Binding-site contacts:
Ligand atom O4 contacts residue THR82 of chain 1.O at 3.8 Å.
Ligand atom O5 contacts residue TRP67 of chain 1.O at 3.5 Å.
Ligand atom O3 contacts residue SER78 of chain 1.O at 3.2 Å (h-bond).
Ligand atom O2 contacts residue THR82 of chain 1.O at 2.7 Å (h-bond).
Ligand atom O4 contacts residue TRP67 of chain 1.O at 3.6 Å.
Ligand atom C4 contacts residue TRP33 of chain 1.O at 3.8 Å (hydrophobic).
Ligand atom C6 contacts residue TRP67 of chain 1.O at 3.5 Å (hydrophobic).
Ligand atom C2 contacts residue TRP67 of chain 1.O at 3.8 Å (hydrophobic).
Ligand atom O3 contacts residue TRP33 of chain 1.O at 3.8 Å.
Ligand atom C5 contacts residue LEU80 of chain 1.O at 4.0 Å (hydrophobic).
Ligand atom C2 contacts residue THR82 of chain 1.O at 3.5 Å.
Ligand atom C6 contacts residue SER27 of chain 1.O at 3.6 Å.
Ligand atom O2 contacts residue LYS60 of chain 1.O at 3.7 Å.
Ligand atom C5 contacts residue TRP67 of chain 1.O at 3.8 Å (hydrophobic).
Ligand atom O6 contacts residue THR35 of chain 1.O at 3.7 Å.
Ligand atom O3 contacts residue TRP67 of chain 1.O at 3.7 Å.
Ligand atom O3 contacts residue LYS60 of chain 1.O at 2.8 Å (salt-bridge).
Ligand atom C3 contacts residue ASN84 of chain 1.O at 4.0 Å.
Ligand atom C4 contacts residue TRP67 of chain 1.O at 3.9 Å (hydrophobic).
Ligand atom C2 contacts residue TRP33 of chain 1.O at 3.8 Å (hydrophobic).
Ligand atom C1 contacts residue TRP33 of chain 1.O at 3.5 Å (hydrophobic).
Ligand atom O5 contacts residue TRP33 of chain 1.O at 2.9 Å (h-bond).
Ligand atom O2 contacts residue SER78 of chain 1.O at 3.4 Å.
Ligand atom O4 contacts residue LEU80 of chain 1.O at 3.7 Å.
Ligand atom C3 contacts residue THR82 of chain 1.O at 3.2 Å.
Ligand atom C6 contacts residue TRP33 of chain 1.O at 3.3 Å (hydrophobic).
Ligand atom O6 contacts residue SER34 of chain 1.O at 3.7 Å.
Ligand atom C3 contacts residue GLN79 of chain 1.O at 3.9 Å.
Ligand atom O2 contacts residue TRP33 of chain 1.O at 3.7 Å.
Ligand atom O4 contacts residue LYS36 of chain 1.O at 3.5 Å (salt-bridge).
Ligand atom O3 contacts residue ASN84 of chain 1.O at 2.9 Å (h-bond).
Ligand atom O2 contacts residue ASN84 of chain 1.O at 2.6 Å (h-bond).
Ligand atom O3 contacts residue GLN79 of chain 1.O at 3.5 Å (h-bond).
Ligand atom O3 contacts residue LEU80 of chain 1.O at 3.9 Å.
Ligand atom O2 contacts residue GLN79 of chain 1.O at 3.2 Å.
Ligand atom O6 contacts residue SER27 of chain 1.O at 4.0 Å.
Ligand atom C5 contacts residue TRP33 of chain 1.O at 3.7 Å (hydrophobic).
Ligand atom O3 contacts residue THR82 of chain 1.O at 3.4 Å (h-bond).
Ligand atom C2 contacts residue ASN84 of chain 1.O at 3.3 Å.
Ligand atom O6 contacts residue TRP33 of chain 1.O at 2.6 Å (h-bond).

A protein and the small-molecule ligand that binds it are described below.
Small molecule (SMILES): OC[C@H]1O[C@H](OC[C@H]2O[C@@H]3O[C@H]4[C@H](O)[C@@H](O)[C@@H](O[C@H]5[C@H](O)[C@@H](O)[C@@H](O[C@H]6[C@H](O)[C@@H](O)[C@@H](O[C@H]7[C@H](O)[C@@H](O)[C@@H](O[C@H]8[C@H](O)[C@@H](O)[C@@H](O[C@H]9[C@H](O)[C@@H](O)[C@@H](O[C@H]2[C@H](O)[C@H]3O)O[C@@H]9CO)O[C@@H]8CO)O[C@@H]7CO)O[C@@H]6CO)O[C@@H]5CO)O[C@@H]4CO)[C@H](O)[C@@H](O)[C@@H]1O

Sequence of chain 1.O:
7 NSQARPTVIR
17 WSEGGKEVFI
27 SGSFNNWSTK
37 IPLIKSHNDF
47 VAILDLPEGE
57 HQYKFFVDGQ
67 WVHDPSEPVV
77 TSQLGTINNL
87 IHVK